Sequence of chain 1.J:
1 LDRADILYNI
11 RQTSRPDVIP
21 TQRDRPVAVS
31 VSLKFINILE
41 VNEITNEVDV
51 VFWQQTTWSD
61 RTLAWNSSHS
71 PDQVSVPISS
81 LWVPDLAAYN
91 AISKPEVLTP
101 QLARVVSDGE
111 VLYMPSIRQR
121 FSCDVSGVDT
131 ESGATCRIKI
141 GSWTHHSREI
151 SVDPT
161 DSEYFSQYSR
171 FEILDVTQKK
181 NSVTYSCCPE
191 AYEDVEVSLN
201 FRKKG

Binding-site contacts:
Ligand atom C12 contacts residue ARG104 of chain 1.J at 3.2 Å.
Ligand atom C13 contacts residue THR144 of chain 1.I at 4.1 Å.
Ligand atom C13 contacts residue TRP143 of chain 1.I at 4.0 Å (hydrophobic).
Ligand atom C2 contacts residue TRP143 of chain 1.I at 3.1 Å (hydrophobic).
Ligand atom C4 contacts residue CYS188 of chain 1.I at 4.3 Å (hydrophobic).
Ligand atom O6 contacts residue TRP143 of chain 1.I at 3.8 Å.
Ligand atom C13 contacts residue CYS188 of chain 1.I at 3.8 Å (hydrophobic).
Ligand atom N1 contacts residue TYR192 of chain 1.I at 4.2 Å.
Ligand atom O3 contacts residue TRP143 of chain 1.I at 3.0 Å (h-bond).
Ligand atom C12 contacts residue THR144 of chain 1.I at 3.7 Å.
Ligand atom C10 contacts residue TYR192 of chain 1.I at 3.4 Å (hydrophobic).
Ligand atom C11 contacts residue TYR89 of chain 1.I at 3.8 Å (hydrophobic).
Ligand atom C12 contacts residue LEU112 of chain 1.J at 4.1 Å (hydrophobic).
Ligand atom O6 contacts residue THR144 of chain 1.I at 3.6 Å.
Ligand atom C7 contacts residue TYR89 of chain 1.I at 4.2 Å (hydrophobic).
Ligand atom C10 contacts residue TRP143 of chain 1.I at 3.2 Å (hydrophobic).
Ligand atom N5 contacts residue TRP143 of chain 1.I at 3.8 Å.
Ligand atom C10 contacts residue TYR89 of chain 1.I at 3.2 Å (hydrophobic).
Ligand atom C4 contacts residue CYS187 of chain 1.I at 3.8 Å (hydrophobic).
Ligand atom C7 contacts residue TRP143 of chain 1.I at 3.6 Å (hydrophobic).
Ligand atom C11 contacts residue TRP53 of chain 1.J at 3.7 Å (hydrophobic).
Ligand atom C13 contacts residue LEU112 of chain 1.J at 4.2 Å (hydrophobic).
Ligand atom O6 contacts residue MET114 of chain 1.J at 3.5 Å.
Ligand atom C4 contacts residue TYR192 of chain 1.I at 3.5 Å (hydrophobic).
Ligand atom N5 contacts residue THR144 of chain 1.I at 3.9 Å.
Ligand atom N1 contacts residue TRP143 of chain 1.I at 3.0 Å (h-bond).
Ligand atom C9 contacts residue THR144 of chain 1.I at 4.0 Å.
Ligand atom C10 contacts residue SER142 of chain 1.I at 3.5 Å.
Ligand atom C2 contacts residue MET114 of chain 1.J at 4.0 Å (hydrophobic).
Ligand atom O3 contacts residue MET114 of chain 1.J at 4.3 Å.
Ligand atom N1 contacts residue TYR89 of chain 1.I at 4.2 Å.
Ligand atom C4 contacts residue TRP143 of chain 1.I at 4.0 Å (hydrophobic).
Ligand atom C11 contacts residue TYR185 of chain 1.I at 3.8 Å (hydrophobic).
Ligand atom C13 contacts residue TYR192 of chain 1.I at 3.2 Å (hydrophobic).
Ligand atom C9 contacts residue TRP143 of chain 1.I at 3.5 Å (hydrophobic).
Ligand atom N5 contacts residue LEU112 of chain 1.J at 4.0 Å.
Ligand atom C4 contacts residue TYR185 of chain 1.I at 4.0 Å (hydrophobic).
Ligand atom C8 contacts residue MET114 of chain 1.J at 4.1 Å (hydrophobic).
Ligand atom C8 contacts residue TRP143 of chain 1.I at 3.7 Å (hydrophobic).
Ligand atom C9 contacts residue MET114 of chain 1.J at 3.9 Å (hydrophobic).

This small molecule binds to this protein.
Small molecule (SMILES): C[C@H](CCOC(=O)N(C)C)N(C)C

Sequence of chain 1.I:
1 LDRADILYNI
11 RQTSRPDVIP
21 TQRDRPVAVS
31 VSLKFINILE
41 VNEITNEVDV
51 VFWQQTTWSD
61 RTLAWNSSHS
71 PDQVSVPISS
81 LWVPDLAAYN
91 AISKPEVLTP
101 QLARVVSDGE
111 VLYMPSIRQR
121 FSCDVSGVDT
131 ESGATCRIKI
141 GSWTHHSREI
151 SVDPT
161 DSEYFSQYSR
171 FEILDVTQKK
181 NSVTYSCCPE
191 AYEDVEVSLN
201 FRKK